A protein and the small-molecule ligand that binds it are described below.
Small molecule (SMILES): O=C(COc1ccccc1P(=O)(O)O)Nc1cccc(Cl)c1

Binding-site contacts:
Ligand atom CAP contacts residue VAL182 of chain 2.A at 3.8 Å (hydrophobic).
Ligand atom CL1 contacts residue ALA61 of chain 2.A at 3.5 Å.
Ligand atom CAE contacts residue ARG60 of chain 2.A at 3.7 Å.
Ligand atom CAJ contacts residue ARG60 of chain 2.A at 3.5 Å.
Ligand atom CAI contacts residue ARG60 of chain 2.A at 3.9 Å.
Ligand atom OAT contacts residue LYS53 of chain 2.A at 4.4 Å.
Ligand atom CAN contacts residue ASN179 of chain 2.A at 3.3 Å.
Ligand atom CAH contacts residue ARG60 of chain 2.A at 4.1 Å.
Ligand atom CAH contacts residue ALA61 of chain 2.A at 4.2 Å (hydrophobic).
Ligand atom OAS contacts residue TYR134 of chain 2.A at 2.7 Å (h-bond).
Ligand atom CAQ contacts residue VAL182 of chain 2.A at 4.2 Å (hydrophobic).
Ligand atom NAC contacts residue ARG60 of chain 2.A at 4.1 Å.
Ligand atom PAR contacts residue TYR134 of chain 2.A at 3.9 Å.
Ligand atom PAR contacts residue ARG133 of chain 2.A at 3.7 Å.
Ligand atom CL1 contacts residue ARG60 of chain 2.A at 3.8 Å.
Ligand atom CAP contacts residue LEU178 of chain 2.A at 4.1 Å (hydrophobic).
Ligand atom OAU contacts residue ARG60 of chain 2.A at 2.8 Å (salt-bridge).
Ligand atom CL1 contacts residue ARG64 of chain 2.A at 3.5 Å.
Ligand atom CAN contacts residue ARG133 of chain 2.A at 4.2 Å.
Ligand atom OAT contacts residue ARG60 of chain 2.A at 3.1 Å (salt-bridge).
Ligand atom CAO contacts residue VAL182 of chain 2.A at 3.9 Å (hydrophobic).
Ligand atom OAS contacts residue ARG60 of chain 2.A at 4.2 Å.
Ligand atom CAH contacts residue GLY57 of chain 2.A at 3.3 Å.
Ligand atom CAO contacts residue LEU178 of chain 2.A at 3.8 Å (hydrophobic).
Ligand atom OAS contacts residue ARG133 of chain 2.A at 2.9 Å (salt-bridge).
Ligand atom PAR contacts residue ARG60 of chain 2.A at 3.8 Å.
Ligand atom CAN contacts residue VAL182 of chain 2.A at 4.4 Å (hydrophobic).
Ligand atom CAO contacts residue ASN179 of chain 2.A at 3.3 Å.
Ligand atom CAG contacts residue ARG64 of chain 2.A at 4.2 Å.
Ligand atom OAS contacts residue ASN179 of chain 2.A at 4.2 Å.
Ligand atom OAT contacts residue TYR134 of chain 2.A at 4.1 Å.
Ligand atom CAF contacts residue ARG60 of chain 2.A at 4.2 Å.
Ligand atom CAG contacts residue GLY57 of chain 2.A at 4.4 Å.
Ligand atom CAF contacts residue ARG64 of chain 2.A at 3.8 Å.
Ligand atom OAU contacts residue TYR134 of chain 2.A at 3.9 Å.
Ligand atom CAP contacts residue ASN230 of chain 2.A at 4.3 Å.
Ligand atom CAG contacts residue ALA61 of chain 2.A at 4.4 Å (hydrophobic).
Ligand atom OAU contacts residue ARG133 of chain 2.A at 2.7 Å (salt-bridge).
Ligand atom CAG contacts residue ARG60 of chain 2.A at 4.2 Å.
Ligand atom CAI contacts residue GLY57 of chain 2.A at 3.7 Å.

Sequence of chain 2.A:
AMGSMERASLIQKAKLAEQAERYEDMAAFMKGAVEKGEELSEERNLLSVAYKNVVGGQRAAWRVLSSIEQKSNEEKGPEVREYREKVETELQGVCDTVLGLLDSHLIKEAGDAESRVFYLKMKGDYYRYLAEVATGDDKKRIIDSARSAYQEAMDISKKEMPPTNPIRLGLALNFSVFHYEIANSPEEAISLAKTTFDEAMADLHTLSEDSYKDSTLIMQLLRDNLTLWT